Binding-site contacts:
Ligand atom CZ3 contacts residue PHE325 of chain 1.D at 4.1 Å (hydrophobic).
Ligand atom NZ contacts residue LEU437 of chain 1.D at 3.4 Å.
Ligand atom NZ contacts residue ASP239 of chain 1.D at 3.0 Å (salt-bridge).
Ligand atom CE3 contacts residue PHE414 of chain 1.D at 4.2 Å (hydrophobic).
Ligand atom OH contacts residue ASN418 of chain 1.D at 3.2 Å (h-bond).
Ligand atom CE2 contacts residue PHE415 of chain 1.D at 3.8 Å (hydrophobic).
Ligand atom NE1 contacts residue VAL240 of chain 1.D at 3.9 Å.
Ligand atom CE3 contacts residue VAL240 of chain 1.D at 4.3 Å (hydrophobic).
Ligand atom CD1 contacts residue VAL240 of chain 1.D at 3.8 Å (hydrophobic).
Ligand atom NE1 contacts residue PHE415 of chain 1.D at 3.7 Å.
Ligand atom CZ2 contacts residue SER336 of chain 1.D at 4.3 Å.
Ligand atom NE1 contacts residue THR244 of chain 1.D at 3.5 Å (h-bond).
Ligand atom NE1 contacts residue ALA339 of chain 1.D at 3.9 Å.
Ligand atom CA contacts residue ASP239 of chain 1.D at 3.9 Å.
Ligand atom CD1 contacts residue THR244 of chain 1.D at 3.6 Å.
Ligand atom CD2 contacts residue VAL240 of chain 1.D at 4.1 Å (hydrophobic).
Ligand atom CD1 contacts residue PHE415 of chain 1.D at 4.1 Å (hydrophobic).
Ligand atom NZ contacts residue TYR441 of chain 1.D at 4.2 Å.
Ligand atom CB contacts residue VAL240 of chain 1.D at 3.8 Å (hydrophobic).
Ligand atom CH2 contacts residue ASN418 of chain 1.D at 3.6 Å.
Ligand atom CB contacts residue ASP239 of chain 1.D at 3.7 Å.
Ligand atom CA contacts residue PHE414 of chain 1.D at 3.7 Å (hydrophobic).
Ligand atom OH contacts residue PHE325 of chain 1.D at 3.7 Å.
Ligand atom NZ contacts residue THR243 of chain 1.D at 4.0 Å.
Ligand atom CG contacts residue VAL240 of chain 1.D at 3.9 Å (hydrophobic).
Ligand atom CA contacts residue THR243 of chain 1.D at 4.0 Å.
Ligand atom CE3 contacts residue PHE325 of chain 1.D at 3.6 Å (hydrophobic).
Ligand atom NZ contacts residue PHE414 of chain 1.D at 4.0 Å.
Ligand atom CH2 contacts residue CYS335 of chain 1.D at 3.4 Å (hydrophobic).
Ligand atom OH contacts residue TYR331 of chain 1.D at 4.1 Å.
Ligand atom CH2 contacts residue SER336 of chain 1.D at 4.3 Å.
Ligand atom CZ2 contacts residue CYS335 of chain 1.D at 3.6 Å (hydrophobic).
Ligand atom CZ2 contacts residue PHE415 of chain 1.D at 3.7 Å (hydrophobic).
Ligand atom CZ3 contacts residue ASN418 of chain 1.D at 3.8 Å.
Ligand atom OH contacts residue VAL327 of chain 1.D at 3.3 Å.
Ligand atom CG contacts residue THR243 of chain 1.D at 4.3 Å.
Ligand atom CH2 contacts residue TYR331 of chain 1.D at 4.4 Å (hydrophobic).
Ligand atom CE2 contacts residue VAL240 of chain 1.D at 4.0 Å (hydrophobic).
Ligand atom CD1 contacts residue THR243 of chain 1.D at 3.6 Å.
Ligand atom CB contacts residue THR243 of chain 1.D at 4.0 Å.

The protein below binds the small molecule below.
Small molecule (SMILES): NCCc1c[nH]c2ccc(O)cc12

Sequence of chain 1.D:
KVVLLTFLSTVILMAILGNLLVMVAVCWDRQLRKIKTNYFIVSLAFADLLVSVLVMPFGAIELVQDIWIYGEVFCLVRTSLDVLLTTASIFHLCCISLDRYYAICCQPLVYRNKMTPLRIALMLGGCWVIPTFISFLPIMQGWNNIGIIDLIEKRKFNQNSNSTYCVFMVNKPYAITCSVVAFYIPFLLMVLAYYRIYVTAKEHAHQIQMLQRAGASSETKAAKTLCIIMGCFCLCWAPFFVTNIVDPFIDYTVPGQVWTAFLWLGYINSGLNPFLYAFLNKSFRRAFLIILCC